A small-molecule ligand and the protein it binds are described below.
Small molecule (SMILES): CNc1nc(C)c(-c2nc(Nc3cccc(C(=O)N4CCOCC4)c3)ncc2C#N)s1

Binding-site contacts:
Ligand atom C29 contacts residue LEU86 of chain 1.A at 3.9 Å (hydrophobic).
Ligand atom C12 contacts residue LEU86 of chain 1.A at 3.9 Å (hydrophobic).
Ligand atom C08 contacts residue LEU137 of chain 1.A at 3.9 Å (hydrophobic).
Ligand atom C31 contacts residue LEU137 of chain 1.A at 4.0 Å (hydrophobic).
Ligand atom N11 contacts residue PHE85 of chain 1.A at 3.8 Å.
Ligand atom N11 contacts residue LEU86 of chain 1.A at 3.3 Å (h-bond).
Ligand atom N28 contacts residue LEU86 of chain 1.A at 3.4 Å (h-bond).
Ligand atom C13 contacts residue ILE13 of chain 1.A at 4.0 Å (hydrophobic).
Ligand atom C13 contacts residue HIS87 of chain 1.A at 4.1 Å.
Ligand atom N04 contacts residue VAL21 of chain 1.A at 4.3 Å.
Ligand atom C29 contacts residue GLU84 of chain 1.A at 3.4 Å.
Ligand atom C14 contacts residue HIS87 of chain 1.A at 4.1 Å.
Ligand atom C20 contacts residue ILE13 of chain 1.A at 3.6 Å (hydrophobic).
Ligand atom C31 contacts residue VAL67 of chain 1.A at 4.2 Å (hydrophobic).
Ligand atom C01 contacts residue ASN135 of chain 1.A at 3.4 Å.
Ligand atom C06 contacts residue VAL21 of chain 1.A at 3.8 Å (hydrophobic).
Ligand atom N09 contacts residue LEU137 of chain 1.A at 4.2 Å.
Ligand atom C22 contacts residue ASP89 of chain 1.A at 3.8 Å.
Ligand atom C30 contacts residue LEU137 of chain 1.A at 3.5 Å (hydrophobic).
Ligand atom C06 contacts residue PHE83 of chain 1.A at 4.1 Å (hydrophobic).
Ligand atom C29 contacts residue LEU137 of chain 1.A at 3.6 Å (hydrophobic).
Ligand atom N02 contacts residue ASP148 of chain 1.A at 3.5 Å (salt-bridge).
Ligand atom O24 contacts residue ASP89 of chain 1.A at 2.8 Å (salt-bridge).
Ligand atom N28 contacts residue PHE85 of chain 1.A at 4.2 Å.
Ligand atom C12 contacts residue ILE13 of chain 1.A at 3.9 Å (hydrophobic).
Ligand atom C13 contacts residue PHE85 of chain 1.A at 4.2 Å (hydrophobic).
Ligand atom C13 contacts residue LEU86 of chain 1.A at 3.9 Å (hydrophobic).
Ligand atom C10 contacts residue LEU137 of chain 1.A at 4.2 Å (hydrophobic).
Ligand atom C01 contacts residue GLN134 of chain 1.A at 4.2 Å.
Ligand atom N28 contacts residue LEU137 of chain 1.A at 3.9 Å.
Ligand atom C19 contacts residue ILE13 of chain 1.A at 3.5 Å (hydrophobic).
Ligand atom N32 contacts residue VAL67 of chain 1.A at 3.7 Å.
Ligand atom N32 contacts residue PHE83 of chain 1.A at 3.6 Å.
Ligand atom C25 contacts residue ASP89 of chain 1.A at 4.1 Å.
Ligand atom C01 contacts residue ASP148 of chain 1.A at 3.6 Å.
Ligand atom C31 contacts residue PHE83 of chain 1.A at 4.1 Å (hydrophobic).
Ligand atom C19 contacts residue GLY14 of chain 1.A at 4.2 Å.
Ligand atom C10 contacts residue LEU86 of chain 1.A at 4.0 Å (hydrophobic).
Ligand atom N11 contacts residue ILE13 of chain 1.A at 3.8 Å.
Ligand atom N28 contacts residue GLU84 of chain 1.A at 4.1 Å.

Sequence of chain 1.A:
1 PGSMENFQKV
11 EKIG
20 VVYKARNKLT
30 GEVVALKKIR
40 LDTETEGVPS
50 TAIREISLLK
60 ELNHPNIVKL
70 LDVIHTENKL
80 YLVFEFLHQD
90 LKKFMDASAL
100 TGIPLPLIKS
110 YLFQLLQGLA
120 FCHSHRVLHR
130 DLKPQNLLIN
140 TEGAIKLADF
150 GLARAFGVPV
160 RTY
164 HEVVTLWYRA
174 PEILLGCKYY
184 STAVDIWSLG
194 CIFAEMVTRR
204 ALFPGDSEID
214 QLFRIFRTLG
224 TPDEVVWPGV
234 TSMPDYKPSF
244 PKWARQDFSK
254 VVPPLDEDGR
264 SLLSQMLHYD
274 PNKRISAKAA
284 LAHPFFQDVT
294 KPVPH